The protein below binds the small molecule below.
Small molecule (SMILES): CC(=O)N[C@H]1[C@H](O[C@H]2[C@H](O)[C@@H](NC(C)=O)CO[C@@H]2CO)O[C@H](CO)[C@@H](O)[C@@H]1O

Sequence of chain 1.A:
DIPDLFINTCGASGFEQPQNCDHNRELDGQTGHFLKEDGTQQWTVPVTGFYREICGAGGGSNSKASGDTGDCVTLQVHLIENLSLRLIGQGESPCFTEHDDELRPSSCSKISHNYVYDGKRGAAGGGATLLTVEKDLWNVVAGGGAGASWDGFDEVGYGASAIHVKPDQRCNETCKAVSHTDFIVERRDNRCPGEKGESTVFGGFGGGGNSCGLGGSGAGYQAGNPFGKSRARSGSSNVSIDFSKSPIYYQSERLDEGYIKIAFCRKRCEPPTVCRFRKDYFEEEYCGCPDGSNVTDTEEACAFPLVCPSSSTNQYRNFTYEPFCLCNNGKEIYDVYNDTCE

Binding-site contacts:
Ligand atom C8 contacts residue LEU86 of chain 1.A at 4.4 Å (hydrophobic).
Ligand atom C4 contacts residue ASN325 of chain 1.A at 4.4 Å.
Ligand atom C7 contacts residue ASN325 of chain 1.A at 3.4 Å.
Ligand atom C8 contacts residue ASN325 of chain 1.A at 4.3 Å.
Ligand atom N2 contacts residue ASN325 of chain 1.A at 2.8 Å (h-bond).
Ligand atom C1 contacts residue ASN325 of chain 1.A at 1.5 Å.
Ligand atom O5 contacts residue ASN325 of chain 1.A at 2.5 Å (h-bond).
Ligand atom C2 contacts residue ASN325 of chain 1.A at 2.5 Å.
Ligand atom C3 contacts residue ASN325 of chain 1.A at 3.8 Å.
Ligand atom O7 contacts residue ASN325 of chain 1.A at 3.0 Å (h-bond).
Ligand atom C5 contacts residue ASN325 of chain 1.A at 3.8 Å.
Ligand atom N2 contacts residue ILE83 of chain 1.A at 4.0 Å.